Sequence of chain 1.D:
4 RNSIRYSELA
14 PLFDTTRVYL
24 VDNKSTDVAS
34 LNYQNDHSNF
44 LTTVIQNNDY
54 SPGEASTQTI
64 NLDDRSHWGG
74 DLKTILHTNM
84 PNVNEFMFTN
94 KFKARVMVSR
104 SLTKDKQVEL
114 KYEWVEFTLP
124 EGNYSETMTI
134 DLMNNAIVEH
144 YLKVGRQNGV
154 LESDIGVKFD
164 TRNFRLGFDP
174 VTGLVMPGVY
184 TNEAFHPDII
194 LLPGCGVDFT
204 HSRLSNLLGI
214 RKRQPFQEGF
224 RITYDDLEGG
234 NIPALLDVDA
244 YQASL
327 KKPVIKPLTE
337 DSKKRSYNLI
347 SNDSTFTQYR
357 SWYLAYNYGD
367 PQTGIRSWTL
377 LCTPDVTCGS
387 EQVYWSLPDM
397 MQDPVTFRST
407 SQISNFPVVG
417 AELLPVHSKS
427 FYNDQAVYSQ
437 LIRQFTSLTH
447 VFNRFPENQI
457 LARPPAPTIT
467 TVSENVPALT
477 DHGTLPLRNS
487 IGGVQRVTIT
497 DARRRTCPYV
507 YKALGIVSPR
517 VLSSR

Binding-site contacts:
Ligand atom CG2 contacts residue GLU155 of chain 1.C at 3.7 Å.
Ligand atom CZ contacts residue HIS446 of chain 1.C at 3.7 Å.
Ligand atom CG contacts residue ARG450 of chain 1.C at 3.5 Å.
Ligand atom CG contacts residue LYS339 of chain 1.C at 3.8 Å.
Ligand atom C contacts residue HIS446 of chain 1.C at 3.4 Å.
Ligand atom CG2 contacts residue LEU145 of chain 1.C at 3.8 Å (hydrophobic).
Ligand atom ND2 contacts residue GLU155 of chain 1.C at 3.1 Å (salt-bridge).
Ligand atom OH contacts residue THR445 of chain 1.C at 3.2 Å.
Ligand atom OH contacts residue MET179 of chain 1.D at 3.4 Å (h-bond).
Ligand atom CZ contacts residue THR175 of chain 1.D at 3.9 Å.
Ligand atom OD1 contacts residue GLU155 of chain 1.C at 3.8 Å.
Ligand atom CG1 contacts residue PHE451 of chain 1.C at 3.4 Å (hydrophobic).
Ligand atom CB contacts residue GLN245 of chain 1.D at 3.6 Å.
Ligand atom CG contacts residue PRO452 of chain 1.C at 3.5 Å (hydrophobic).
Ligand atom C contacts residue ARG149 of chain 1.C at 3.8 Å.
Ligand atom CE1 contacts residue PRO180 of chain 1.D at 3.1 Å (hydrophobic).
Ligand atom CB contacts residue PRO452 of chain 1.C at 3.9 Å (hydrophobic).
Ligand atom OD2 contacts residue LYS339 of chain 1.C at 3.6 Å.
Ligand atom CZ contacts residue ARG149 of chain 1.C at 3.8 Å.
Ligand atom CB contacts residue LYS339 of chain 1.C at 2.9 Å.
Ligand atom CZ contacts residue THR445 of chain 1.C at 3.4 Å.
Ligand atom CE1 contacts residue ARG149 of chain 1.C at 3.6 Å.
Ligand atom OH contacts residue HIS446 of chain 1.C at 3.1 Å (h-bond).
Ligand atom CG contacts residue GLU155 of chain 1.C at 3.8 Å.
Ligand atom CD1 contacts residue PRO180 of chain 1.D at 3.4 Å (hydrophobic).
Ligand atom OD1 contacts residue LYS339 of chain 1.C at 2.9 Å (salt-bridge).
Ligand atom CE2 contacts residue HIS446 of chain 1.C at 3.5 Å.
Ligand atom CG1 contacts residue GLU155 of chain 1.C at 3.8 Å.
Ligand atom OH contacts residue LEU239 of chain 1.D at 3.7 Å.
Ligand atom CG1 contacts residue ARG450 of chain 1.C at 3.4 Å.
Ligand atom CA contacts residue LYS339 of chain 1.C at 3.1 Å.
Ligand atom O contacts residue HIS446 of chain 1.C at 2.8 Å.
Ligand atom CE2 contacts residue MET179 of chain 1.D at 3.7 Å (hydrophobic).
Ligand atom CE1 contacts residue THR445 of chain 1.C at 3.3 Å.
Ligand atom O contacts residue ARG149 of chain 1.C at 2.6 Å (salt-bridge).
Ligand atom CB contacts residue ARG450 of chain 1.C at 3.6 Å.
Ligand atom CZ contacts residue ASP172 of chain 1.D at 3.8 Å.
Ligand atom CG contacts residue TYR244 of chain 1.D at 3.1 Å (hydrophobic).
Ligand atom O contacts residue ARG450 of chain 1.C at 3.3 Å (salt-bridge).
Ligand atom CD contacts residue ARG450 of chain 1.C at 2.9 Å.

This protein binds this small molecule.
Small molecule (SMILES): CC(C)[C@H](NC(=O)[C@@H]1CCCN1C(=O)[C@H](CC(N)=O)NC(=O)[C@H](Cc1ccccc1)NC(=O)[C@@H](N)[C@@H](C)O)C(=O)N[C@@H](Cc1ccc(O)cc1)C(=O)N1CCC[C@H]1C(=O)N[C@@H](Cc1ccc(O)cc1)C(=O)N[C@@H](CC(=O)O)C(=O)N[C@H](C=O)[C@@H](C)O

Sequence of chain 1.C:
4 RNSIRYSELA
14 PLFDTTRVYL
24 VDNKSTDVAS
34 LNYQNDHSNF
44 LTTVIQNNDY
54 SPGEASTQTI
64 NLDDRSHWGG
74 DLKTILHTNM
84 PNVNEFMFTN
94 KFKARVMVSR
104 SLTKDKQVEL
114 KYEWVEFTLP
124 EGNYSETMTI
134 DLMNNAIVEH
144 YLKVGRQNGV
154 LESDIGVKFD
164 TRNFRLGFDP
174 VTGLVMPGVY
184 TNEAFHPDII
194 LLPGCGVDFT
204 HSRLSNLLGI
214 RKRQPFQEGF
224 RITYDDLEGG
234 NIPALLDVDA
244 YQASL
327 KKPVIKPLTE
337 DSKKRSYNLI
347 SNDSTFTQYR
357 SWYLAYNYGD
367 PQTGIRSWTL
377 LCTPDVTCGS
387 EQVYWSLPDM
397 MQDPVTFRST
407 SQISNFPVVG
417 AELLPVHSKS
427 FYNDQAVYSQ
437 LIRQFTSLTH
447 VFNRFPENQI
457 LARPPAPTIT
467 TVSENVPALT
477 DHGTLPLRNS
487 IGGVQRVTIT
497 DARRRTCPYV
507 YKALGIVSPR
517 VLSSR